Binding-site contacts:
Ligand atom N2 contacts residue SER790 of chain 1.B at 3.7 Å.
Ligand atom O7 contacts residue PHE789 of chain 1.B at 3.9 Å.
Ligand atom C6 contacts residue SER790 of chain 1.B at 4.0 Å.
Ligand atom C5 contacts residue SER790 of chain 1.B at 2.8 Å.
Ligand atom C2 contacts residue ASN788 of chain 1.B at 2.3 Å.
Ligand atom O5 contacts residue GLN791 of chain 1.B at 4.2 Å.
Ligand atom C3 contacts residue ASN788 of chain 1.B at 3.7 Å.
Ligand atom O5 contacts residue ASN788 of chain 1.B at 2.3 Å (h-bond).
Ligand atom C8 contacts residue LYS782 of chain 1.B at 4.3 Å.
Ligand atom C3 contacts residue SER790 of chain 1.B at 3.4 Å.
Ligand atom C7 contacts residue ASN788 of chain 1.B at 3.3 Å.
Ligand atom C5 contacts residue ASN788 of chain 1.B at 3.6 Å.
Ligand atom O6 contacts residue GLN791 of chain 1.B at 4.4 Å.
Ligand atom C2 contacts residue SER790 of chain 1.B at 2.9 Å.
Ligand atom C4 contacts residue ASN788 of chain 1.B at 4.1 Å.
Ligand atom C7 contacts residue SER790 of chain 1.B at 3.4 Å.
Ligand atom O7 contacts residue SER790 of chain 1.B at 3.4 Å.
Ligand atom C1 contacts residue GLN791 of chain 1.B at 4.4 Å.
Ligand atom C1 contacts residue ASN788 of chain 1.B at 1.5 Å.
Ligand atom C1 contacts residue SER790 of chain 1.B at 1.5 Å.
Ligand atom C5 contacts residue GLN791 of chain 1.B at 4.4 Å.
Ligand atom C6 contacts residue GLN791 of chain 1.B at 3.7 Å.
Ligand atom O5 contacts residue SER790 of chain 1.B at 2.2 Å (h-bond).
Ligand atom C8 contacts residue SER790 of chain 1.B at 3.8 Å.
Ligand atom N2 contacts residue ASN788 of chain 1.B at 2.8 Å (h-bond).
Ligand atom C4 contacts residue SER790 of chain 1.B at 3.7 Å.
Ligand atom O7 contacts residue LYS782 of chain 1.B at 4.5 Å.
Ligand atom O7 contacts residue ASN788 of chain 1.B at 3.1 Å (h-bond).

Sequence of chain 1.B:
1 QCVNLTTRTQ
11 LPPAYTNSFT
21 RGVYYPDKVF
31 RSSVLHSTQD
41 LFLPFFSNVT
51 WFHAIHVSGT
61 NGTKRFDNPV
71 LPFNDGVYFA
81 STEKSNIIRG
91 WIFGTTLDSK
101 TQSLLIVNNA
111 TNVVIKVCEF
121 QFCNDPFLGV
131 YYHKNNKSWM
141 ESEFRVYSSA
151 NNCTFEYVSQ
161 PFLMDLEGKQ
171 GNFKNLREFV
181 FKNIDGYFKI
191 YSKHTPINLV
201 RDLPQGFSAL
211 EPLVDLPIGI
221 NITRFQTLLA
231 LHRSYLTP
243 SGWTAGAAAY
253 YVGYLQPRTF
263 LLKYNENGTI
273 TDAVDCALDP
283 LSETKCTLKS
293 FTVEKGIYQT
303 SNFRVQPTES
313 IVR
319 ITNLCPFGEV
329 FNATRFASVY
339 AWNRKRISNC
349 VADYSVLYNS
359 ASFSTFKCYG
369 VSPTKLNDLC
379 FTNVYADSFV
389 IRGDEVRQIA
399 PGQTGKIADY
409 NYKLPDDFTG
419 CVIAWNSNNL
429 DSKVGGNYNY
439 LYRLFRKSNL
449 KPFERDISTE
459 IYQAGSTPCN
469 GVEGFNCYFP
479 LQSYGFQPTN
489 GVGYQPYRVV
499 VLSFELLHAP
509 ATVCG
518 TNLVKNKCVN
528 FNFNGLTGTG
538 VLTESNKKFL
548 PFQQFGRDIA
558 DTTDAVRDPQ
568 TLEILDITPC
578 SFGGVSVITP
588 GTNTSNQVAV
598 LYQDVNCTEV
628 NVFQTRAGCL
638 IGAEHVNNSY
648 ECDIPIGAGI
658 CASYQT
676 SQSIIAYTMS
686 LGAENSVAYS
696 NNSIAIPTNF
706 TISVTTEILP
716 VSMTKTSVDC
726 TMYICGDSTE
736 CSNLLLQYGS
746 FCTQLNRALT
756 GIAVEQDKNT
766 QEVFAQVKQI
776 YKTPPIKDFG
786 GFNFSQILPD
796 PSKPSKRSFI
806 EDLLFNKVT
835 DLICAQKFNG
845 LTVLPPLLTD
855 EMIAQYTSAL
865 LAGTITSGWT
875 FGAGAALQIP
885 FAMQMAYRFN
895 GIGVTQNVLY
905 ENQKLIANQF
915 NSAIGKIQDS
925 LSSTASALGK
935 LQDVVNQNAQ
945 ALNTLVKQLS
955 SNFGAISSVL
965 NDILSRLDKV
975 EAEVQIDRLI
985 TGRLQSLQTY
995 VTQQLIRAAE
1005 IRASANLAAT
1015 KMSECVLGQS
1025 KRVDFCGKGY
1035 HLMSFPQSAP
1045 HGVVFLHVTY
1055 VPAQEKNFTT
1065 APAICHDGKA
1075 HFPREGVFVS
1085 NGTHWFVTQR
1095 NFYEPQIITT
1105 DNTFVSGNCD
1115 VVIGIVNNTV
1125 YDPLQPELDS

This small molecule binds to this protein.
Small molecule (SMILES): CC(=O)N[C@@H]1[C@@H](O)[C@H](O)[C@@H](CO)O[C@H]1O